Binding-site contacts:
Ligand atom C7 contacts residue FE1 of chain 1.K at 3.2 Å.
Ligand atom C7 contacts residue PHE419 of chain 1.D at 3.5 Å (hydrophobic).
Ligand atom C7 contacts residue PHE381 of chain 1.D at 3.8 Å (hydrophobic).
Ligand atom ON2 contacts residue PHE381 of chain 1.D at 3.7 Å.
Ligand atom C12 contacts residue PHE381 of chain 1.D at 3.7 Å (hydrophobic).
Ligand atom N contacts residue PHE381 of chain 1.D at 3.8 Å.
Ligand atom C13 contacts residue GLY420 of chain 1.D at 3.7 Å.
Ligand atom C11 contacts residue PHE424 of chain 1.D at 3.8 Å (hydrophobic).
Ligand atom C10 contacts residue PHE381 of chain 1.D at 3.5 Å (hydrophobic).
Ligand atom C11 contacts residue PHE381 of chain 1.D at 3.6 Å (hydrophobic).
Ligand atom C5 contacts residue PHE419 of chain 1.D at 3.9 Å (hydrophobic).
Ligand atom O1 contacts residue HIS226 of chain 1.D at 3.7 Å.
Ligand atom C6 contacts residue PHE419 of chain 1.D at 3.7 Å (hydrophobic).
Ligand atom C12 contacts residue PHE424 of chain 1.D at 3.9 Å (hydrophobic).
Ligand atom C13 contacts residue GLN379 of chain 1.D at 3.5 Å.
Ligand atom O5 contacts residue PHE424 of chain 1.D at 3.0 Å.
Ligand atom C13 contacts residue PHE381 of chain 1.D at 3.4 Å (hydrophobic).
Ligand atom O7 contacts residue FE1 of chain 1.K at 2.0 Å.
Ligand atom O1 contacts residue FE1 of chain 1.K at 2.5 Å.
Ligand atom F1 contacts residue LEU368 of chain 1.D at 3.1 Å.
Ligand atom O7 contacts residue PHE419 of chain 1.D at 3.7 Å.
Ligand atom O1 contacts residue PHE419 of chain 1.D at 3.1 Å.
Ligand atom F3 contacts residue PHE424 of chain 1.D at 3.5 Å.
Ligand atom C13 contacts residue PHE419 of chain 1.D at 3.5 Å (hydrophobic).
Ligand atom C9 contacts residue PHE381 of chain 1.D at 3.2 Å (hydrophobic).
Ligand atom C12 contacts residue GLY420 of chain 1.D at 3.5 Å.
Ligand atom C3 contacts residue ASN282 of chain 1.D at 3.0 Å.
Ligand atom C12 contacts residue GLN379 of chain 1.D at 3.4 Å.
Ligand atom F1 contacts residue PHE381 of chain 1.D at 3.6 Å.
Ligand atom C6 contacts residue FE1 of chain 1.K at 3.6 Å.
Ligand atom O7 contacts residue GLU394 of chain 1.D at 2.7 Å (salt-bridge).
Ligand atom O7 contacts residue HIS308 of chain 1.D at 3.2 Å.
Ligand atom C10 contacts residue PHE424 of chain 1.D at 3.8 Å (hydrophobic).
Ligand atom ON2 contacts residue PHE392 of chain 1.D at 3.7 Å.
Ligand atom O7 contacts residue PHE381 of chain 1.D at 3.5 Å.
Ligand atom C4 contacts residue ASN282 of chain 1.D at 3.6 Å.
Ligand atom C5 contacts residue FE1 of chain 1.K at 3.1 Å.
Ligand atom ON1 contacts residue HIS308 of chain 1.D at 3.6 Å.
Ligand atom C8 contacts residue PHE381 of chain 1.D at 3.2 Å (hydrophobic).
Ligand atom F3 contacts residue ASN423 of chain 1.D at 3.5 Å.

Sequence of chain 1.D:
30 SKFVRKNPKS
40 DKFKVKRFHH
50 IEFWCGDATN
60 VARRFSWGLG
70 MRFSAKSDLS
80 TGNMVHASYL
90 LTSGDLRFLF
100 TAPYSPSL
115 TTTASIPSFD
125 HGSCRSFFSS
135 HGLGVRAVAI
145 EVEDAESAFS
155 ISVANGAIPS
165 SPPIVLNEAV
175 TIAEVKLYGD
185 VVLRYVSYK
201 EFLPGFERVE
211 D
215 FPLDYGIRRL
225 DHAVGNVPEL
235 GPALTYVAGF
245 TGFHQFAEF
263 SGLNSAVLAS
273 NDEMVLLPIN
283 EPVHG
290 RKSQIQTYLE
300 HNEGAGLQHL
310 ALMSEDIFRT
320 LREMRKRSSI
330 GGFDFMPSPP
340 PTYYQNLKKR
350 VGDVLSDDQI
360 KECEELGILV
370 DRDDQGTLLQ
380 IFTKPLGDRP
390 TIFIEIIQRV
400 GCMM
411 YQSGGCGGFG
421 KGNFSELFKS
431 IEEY

A small-molecule ligand and the protein it binds are described below.
Small molecule (SMILES): O=C1CCCC(=O)C1=C(O)c1ccc(C(F)(F)F)cc1[N+](=O)[O-]